Sequence of chain 1.D:
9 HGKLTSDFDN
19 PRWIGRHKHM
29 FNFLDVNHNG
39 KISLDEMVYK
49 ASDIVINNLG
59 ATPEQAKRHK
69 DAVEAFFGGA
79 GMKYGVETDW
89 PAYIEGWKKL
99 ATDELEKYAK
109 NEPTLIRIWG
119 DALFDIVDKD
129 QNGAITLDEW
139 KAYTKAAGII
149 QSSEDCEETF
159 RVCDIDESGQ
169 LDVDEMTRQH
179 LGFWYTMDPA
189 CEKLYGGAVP

A protein and the small-molecule ligand that binds it are described below.
Small molecule (SMILES): O=C1c2cc(-c3ccc(O)cc3)cc(Cc3ccccc3)c2C[C@@H]1Cc1ccc(O)cc1

Binding-site contacts:
Ligand atom C13 contacts residue ILE147 of chain 1.D at 3.7 Å (hydrophobic).
Ligand atom C17 contacts residue LYS48 of chain 1.D at 3.7 Å.
Ligand atom C06 contacts residue PHE122 of chain 1.D at 3.5 Å (hydrophobic).
Ligand atom O03 contacts residue HIS25 of chain 1.D at 2.6 Å (h-bond).
Ligand atom C27 contacts residue HIS25 of chain 1.D at 3.4 Å.
Ligand atom O01 contacts residue ILE114 of chain 1.D at 3.5 Å.
Ligand atom C08 contacts residue ILE114 of chain 1.D at 3.6 Å (hydrophobic).
Ligand atom C23 contacts residue TRP182 of chain 1.D at 3.7 Å (hydrophobic).
Ligand atom C26 contacts residue TRP182 of chain 1.D at 3.6 Å (hydrophobic).
Ligand atom C02 contacts residue TYR193 of chain 1.D at 3.6 Å (hydrophobic).
Ligand atom C03 contacts residue LEU121 of chain 1.D at 3.6 Å (hydrophobic).
Ligand atom C08 contacts residue HIS178 of chain 1.D at 3.7 Å.
Ligand atom C11 contacts residue TRP117 of chain 1.D at 3.6 Å (hydrophobic).
Ligand atom C22 contacts residue MET28 of chain 1.D at 3.7 Å (hydrophobic).
Ligand atom O02 contacts residue GLY118 of chain 1.D at 3.6 Å.
Ligand atom C25 contacts residue TRP182 of chain 1.D at 3.5 Å (hydrophobic).
Ligand atom O03 contacts residue TRP95 of chain 1.D at 2.9 Å (h-bond).
Ligand atom O01 contacts residue TRP182 of chain 1.D at 3.6 Å.
Ligand atom C01 contacts residue TYR193 of chain 1.D at 3.4 Å (hydrophobic).
Ligand atom C19 contacts residue TYR141 of chain 1.D at 3.7 Å (hydrophobic).
Ligand atom C20 contacts residue TYR141 of chain 1.D at 3.3 Å (hydrophobic).
Ligand atom C27 contacts residue TYR91 of chain 1.D at 3.1 Å (hydrophobic).
Ligand atom C07 contacts residue HIS178 of chain 1.D at 3.5 Å.
Ligand atom O03 contacts residue TYR91 of chain 1.D at 2.5 Å (h-bond).
Ligand atom C27 contacts residue TRP95 of chain 1.D at 3.4 Å (hydrophobic).
Ligand atom C07 contacts residue GLY118 of chain 1.D at 3.6 Å.
Ligand atom C21 contacts residue MET28 of chain 1.D at 3.4 Å (hydrophobic).
Ligand atom O01 contacts residue TYR193 of chain 1.D at 3.4 Å (h-bond).
Ligand atom C28 contacts residue TYR91 of chain 1.D at 2.9 Å (hydrophobic).
Ligand atom C08 contacts residue GLY118 of chain 1.D at 3.4 Å.
Ligand atom C26 contacts residue HIS25 of chain 1.D at 3.4 Å.
Ligand atom O02 contacts residue MET174 of chain 1.D at 3.5 Å.
Ligand atom C18 contacts residue ALA49 of chain 1.D at 3.6 Å (hydrophobic).
Ligand atom C24 contacts residue MET28 of chain 1.D at 3.5 Å (hydrophobic).
Ligand atom C26 contacts residue MET28 of chain 1.D at 3.5 Å (hydrophobic).
Ligand atom C26 contacts residue TRP95 of chain 1.D at 3.5 Å (hydrophobic).
Ligand atom O01 contacts residue HIS178 of chain 1.D at 2.9 Å.
Ligand atom C27 contacts residue MET28 of chain 1.D at 3.5 Å (hydrophobic).
Ligand atom C06 contacts residue MET174 of chain 1.D at 3.7 Å (hydrophobic).
Ligand atom C06 contacts residue HIS178 of chain 1.D at 3.5 Å.